A small-molecule ligand and the protein it binds are described below.
Small molecule (SMILES): N[C@@H](Cc1ccccc1)C(=O)NCC=O

Sequence of chain 3.QA:
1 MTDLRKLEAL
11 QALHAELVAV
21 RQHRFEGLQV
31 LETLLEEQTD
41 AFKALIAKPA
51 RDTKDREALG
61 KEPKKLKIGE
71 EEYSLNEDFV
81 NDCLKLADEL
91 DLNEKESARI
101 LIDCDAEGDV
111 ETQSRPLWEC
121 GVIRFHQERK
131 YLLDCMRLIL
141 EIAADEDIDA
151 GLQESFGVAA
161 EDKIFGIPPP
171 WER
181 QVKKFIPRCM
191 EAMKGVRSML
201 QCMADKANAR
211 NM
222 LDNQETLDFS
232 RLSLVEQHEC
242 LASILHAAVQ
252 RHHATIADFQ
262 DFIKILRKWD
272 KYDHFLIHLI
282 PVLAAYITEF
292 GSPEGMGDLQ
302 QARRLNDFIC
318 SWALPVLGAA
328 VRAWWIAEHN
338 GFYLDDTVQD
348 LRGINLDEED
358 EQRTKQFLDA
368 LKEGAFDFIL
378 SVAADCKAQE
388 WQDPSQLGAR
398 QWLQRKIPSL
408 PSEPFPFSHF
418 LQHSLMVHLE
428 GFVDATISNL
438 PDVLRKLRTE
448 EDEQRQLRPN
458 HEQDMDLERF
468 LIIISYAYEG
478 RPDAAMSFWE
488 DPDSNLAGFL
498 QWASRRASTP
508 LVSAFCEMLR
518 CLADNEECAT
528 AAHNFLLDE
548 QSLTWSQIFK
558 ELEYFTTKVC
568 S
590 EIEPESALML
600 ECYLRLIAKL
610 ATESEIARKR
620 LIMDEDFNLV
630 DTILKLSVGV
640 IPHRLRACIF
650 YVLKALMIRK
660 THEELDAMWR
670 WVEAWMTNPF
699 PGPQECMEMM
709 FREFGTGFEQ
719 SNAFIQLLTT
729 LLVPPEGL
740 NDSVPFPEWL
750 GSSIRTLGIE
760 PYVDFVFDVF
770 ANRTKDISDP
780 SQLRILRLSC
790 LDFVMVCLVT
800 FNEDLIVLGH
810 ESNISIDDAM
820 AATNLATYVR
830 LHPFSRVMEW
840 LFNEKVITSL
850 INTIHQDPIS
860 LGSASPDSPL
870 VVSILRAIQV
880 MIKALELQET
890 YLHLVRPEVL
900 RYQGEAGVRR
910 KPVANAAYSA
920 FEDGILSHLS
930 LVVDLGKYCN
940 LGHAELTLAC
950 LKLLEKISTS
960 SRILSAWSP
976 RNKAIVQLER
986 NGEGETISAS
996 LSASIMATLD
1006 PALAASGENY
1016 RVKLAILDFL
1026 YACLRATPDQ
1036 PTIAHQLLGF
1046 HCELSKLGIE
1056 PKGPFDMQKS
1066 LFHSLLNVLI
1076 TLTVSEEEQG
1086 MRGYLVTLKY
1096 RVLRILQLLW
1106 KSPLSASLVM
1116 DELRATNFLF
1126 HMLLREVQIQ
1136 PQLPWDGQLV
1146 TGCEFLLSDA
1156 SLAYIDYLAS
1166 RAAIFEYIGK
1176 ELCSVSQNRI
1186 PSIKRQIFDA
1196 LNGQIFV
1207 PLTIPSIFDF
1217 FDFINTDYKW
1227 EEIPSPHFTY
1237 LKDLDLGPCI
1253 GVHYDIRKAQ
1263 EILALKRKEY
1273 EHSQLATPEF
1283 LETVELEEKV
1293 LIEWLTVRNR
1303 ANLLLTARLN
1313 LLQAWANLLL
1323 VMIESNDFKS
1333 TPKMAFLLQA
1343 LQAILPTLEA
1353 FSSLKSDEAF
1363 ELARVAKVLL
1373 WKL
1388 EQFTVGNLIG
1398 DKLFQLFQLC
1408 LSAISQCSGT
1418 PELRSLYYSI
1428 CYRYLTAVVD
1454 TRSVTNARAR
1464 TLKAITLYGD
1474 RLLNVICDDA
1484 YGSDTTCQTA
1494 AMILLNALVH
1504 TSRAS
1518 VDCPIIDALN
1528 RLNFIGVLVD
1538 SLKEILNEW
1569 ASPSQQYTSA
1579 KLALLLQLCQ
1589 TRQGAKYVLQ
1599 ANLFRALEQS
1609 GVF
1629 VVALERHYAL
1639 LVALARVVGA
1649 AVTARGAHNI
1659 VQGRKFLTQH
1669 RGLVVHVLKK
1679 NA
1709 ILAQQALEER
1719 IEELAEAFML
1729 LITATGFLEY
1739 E

Binding-site contacts:
Ligand atom CD1 contacts residue PRO438 of chain 3.QA at 4.4 Å (hydrophobic).
Ligand atom CB contacts residue PHE496 of chain 3.QA at 3.9 Å (hydrophobic).
Ligand atom CG contacts residue PHE496 of chain 3.QA at 4.0 Å (hydrophobic).
Ligand atom CD1 contacts residue PHE496 of chain 3.QA at 3.7 Å (hydrophobic).
Ligand atom CA contacts residue ASN492 of chain 3.QA at 3.3 Å.
Ligand atom O contacts residue PRO438 of chain 3.QA at 4.0 Å.
Ligand atom CG contacts residue GLY495 of chain 3.QA at 4.4 Å.
Ligand atom C contacts residue ARG442 of chain 3.QA at 4.4 Å.
Ligand atom CD2 contacts residue ARG442 of chain 3.QA at 3.5 Å.
Ligand atom CD1 contacts residue ILE434 of chain 3.QA at 4.1 Å (hydrophobic).
Ligand atom CE1 contacts residue PHE496 of chain 3.QA at 3.6 Å (hydrophobic).
Ligand atom C contacts residue ASN492 of chain 3.QA at 4.0 Å.
Ligand atom CE1 contacts residue PRO438 of chain 3.QA at 3.8 Å (hydrophobic).
Ligand atom CE2 contacts residue PRO438 of chain 3.QA at 3.7 Å (hydrophobic).
Ligand atom CE1 contacts residue ILE434 of chain 3.QA at 3.9 Å (hydrophobic).
Ligand atom CD1 contacts residue ASN492 of chain 3.QA at 3.9 Å.
Ligand atom O contacts residue ARG442 of chain 3.QA at 4.3 Å.
Ligand atom CE2 contacts residue ARG442 of chain 3.QA at 3.6 Å.
Ligand atom O contacts residue ASN492 of chain 3.QA at 4.2 Å.
Ligand atom CZ contacts residue PHE496 of chain 3.QA at 3.9 Å (hydrophobic).
Ligand atom N contacts residue ARG442 of chain 3.QA at 4.2 Å.
Ligand atom CB contacts residue ASN492 of chain 3.QA at 3.8 Å.
Ligand atom N contacts residue SER491 of chain 3.QA at 4.1 Å.
Ligand atom CG contacts residue ASN492 of chain 3.QA at 4.3 Å.
Ligand atom CD2 contacts residue PRO438 of chain 3.QA at 4.4 Å (hydrophobic).
Ligand atom CA contacts residue ARG442 of chain 3.QA at 3.6 Å.
Ligand atom CZ contacts residue PRO438 of chain 3.QA at 3.4 Å (hydrophobic).
Ligand atom CB contacts residue GLY495 of chain 3.QA at 3.9 Å.
Ligand atom N contacts residue ASN492 of chain 3.QA at 3.3 Å (h-bond).